Sequence of chain 1.A:
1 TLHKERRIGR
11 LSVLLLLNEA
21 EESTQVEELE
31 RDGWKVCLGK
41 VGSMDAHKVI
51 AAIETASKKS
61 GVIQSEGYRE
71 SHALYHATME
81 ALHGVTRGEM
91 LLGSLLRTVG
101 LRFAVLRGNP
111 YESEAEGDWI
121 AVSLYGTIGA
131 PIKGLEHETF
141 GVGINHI

Binding-site contacts:
Ligand atom CD2 contacts residue ALA130 of chain 1.A at 3.7 Å (hydrophobic).
Ligand atom CE1 contacts residue GLY129 of chain 1.A at 4.0 Å.
Ligand atom CG contacts residue TYR75 of chain 1.C at 4.0 Å (hydrophobic).
Ligand atom CD2 contacts residue LEU96 of chain 1.A at 3.9 Å (hydrophobic).
Ligand atom C contacts residue ARG97 of chain 1.A at 3.8 Å.
Ligand atom CA contacts residue MG1 of chain 1.H at 3.1 Å.
Ligand atom ND1 contacts residue TYR68 of chain 1.C at 2.7 Å (h-bond).
Ligand atom CE1 contacts residue ALA130 of chain 1.A at 3.4 Å (hydrophobic).
Ligand atom C contacts residue HIS76 of chain 1.C at 3.9 Å.
Ligand atom CB contacts residue GLY129 of chain 1.A at 3.8 Å.
Ligand atom O contacts residue ARG87 of chain 1.A at 2.8 Å (salt-bridge).
Ligand atom N contacts residue HIS137 of chain 1.A at 3.1 Å (h-bond).
Ligand atom NE2 contacts residue TYR75 of chain 1.C at 3.5 Å.
Ligand atom OXT contacts residue ARG97 of chain 1.A at 2.8 Å (salt-bridge).
Ligand atom C contacts residue MG1 of chain 1.H at 3.0 Å.
Ligand atom OXT contacts residue ILE128 of chain 1.A at 3.5 Å.
Ligand atom NE2 contacts residue ALA130 of chain 1.A at 3.4 Å (h-bond).
Ligand atom CA contacts residue HIS137 of chain 1.A at 4.0 Å.
Ligand atom O contacts residue MG1 of chain 1.H at 2.2 Å.
Ligand atom N contacts residue TYR68 of chain 1.C at 2.9 Å (h-bond).
Ligand atom ND1 contacts residue ALA130 of chain 1.A at 3.7 Å.
Ligand atom O contacts residue HIS76 of chain 1.C at 3.2 Å (h-bond).
Ligand atom CD2 contacts residue GLY129 of chain 1.A at 3.7 Å.
Ligand atom C contacts residue ARG87 of chain 1.A at 3.5 Å.
Ligand atom CG contacts residue GLY129 of chain 1.A at 3.5 Å.
Ligand atom OXT contacts residue ARG87 of chain 1.A at 2.9 Å (salt-bridge).
Ligand atom CD2 contacts residue TYR75 of chain 1.C at 3.4 Å (hydrophobic).
Ligand atom CA contacts residue HIS76 of chain 1.C at 3.9 Å.
Ligand atom NE2 contacts residue GLY129 of chain 1.A at 3.9 Å.
Ligand atom ND1 contacts residue GLY129 of chain 1.A at 3.6 Å.
Ligand atom CD2 contacts residue ARG97 of chain 1.A at 3.6 Å.
Ligand atom CG contacts residue TYR68 of chain 1.C at 3.7 Å (hydrophobic).
Ligand atom C contacts residue HIS137 of chain 1.A at 3.6 Å.
Ligand atom N contacts residue MG1 of chain 1.H at 2.4 Å.
Ligand atom N contacts residue HIS72 of chain 1.C at 3.2 Å.
Ligand atom N contacts residue HIS76 of chain 1.C at 3.6 Å.
Ligand atom CA contacts residue TYR75 of chain 1.C at 3.7 Å (hydrophobic).
Ligand atom CG contacts residue ALA130 of chain 1.A at 3.9 Å (hydrophobic).
Ligand atom O contacts residue HIS137 of chain 1.A at 3.0 Å (h-bond).
Ligand atom CE1 contacts residue TYR68 of chain 1.C at 3.5 Å (hydrophobic).

A small-molecule ligand and the protein it binds are described below.
Small molecule (SMILES): N[C@@H](Cc1c[nH]c[nH+]1)C(=O)O

Sequence of chain 2.C:
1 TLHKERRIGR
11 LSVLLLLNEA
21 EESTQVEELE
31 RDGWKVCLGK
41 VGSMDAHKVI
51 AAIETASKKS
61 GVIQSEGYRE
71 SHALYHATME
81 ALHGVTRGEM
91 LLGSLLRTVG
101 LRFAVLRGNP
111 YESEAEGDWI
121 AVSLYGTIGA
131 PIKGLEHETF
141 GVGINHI

Sequence of chain 1.C:
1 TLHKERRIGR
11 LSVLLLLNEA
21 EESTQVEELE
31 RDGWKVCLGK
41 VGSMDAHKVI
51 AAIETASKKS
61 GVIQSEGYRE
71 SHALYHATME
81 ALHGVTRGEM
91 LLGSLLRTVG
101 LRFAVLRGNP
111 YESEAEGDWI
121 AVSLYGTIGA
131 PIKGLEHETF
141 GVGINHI